Sequence of chain 1.G:
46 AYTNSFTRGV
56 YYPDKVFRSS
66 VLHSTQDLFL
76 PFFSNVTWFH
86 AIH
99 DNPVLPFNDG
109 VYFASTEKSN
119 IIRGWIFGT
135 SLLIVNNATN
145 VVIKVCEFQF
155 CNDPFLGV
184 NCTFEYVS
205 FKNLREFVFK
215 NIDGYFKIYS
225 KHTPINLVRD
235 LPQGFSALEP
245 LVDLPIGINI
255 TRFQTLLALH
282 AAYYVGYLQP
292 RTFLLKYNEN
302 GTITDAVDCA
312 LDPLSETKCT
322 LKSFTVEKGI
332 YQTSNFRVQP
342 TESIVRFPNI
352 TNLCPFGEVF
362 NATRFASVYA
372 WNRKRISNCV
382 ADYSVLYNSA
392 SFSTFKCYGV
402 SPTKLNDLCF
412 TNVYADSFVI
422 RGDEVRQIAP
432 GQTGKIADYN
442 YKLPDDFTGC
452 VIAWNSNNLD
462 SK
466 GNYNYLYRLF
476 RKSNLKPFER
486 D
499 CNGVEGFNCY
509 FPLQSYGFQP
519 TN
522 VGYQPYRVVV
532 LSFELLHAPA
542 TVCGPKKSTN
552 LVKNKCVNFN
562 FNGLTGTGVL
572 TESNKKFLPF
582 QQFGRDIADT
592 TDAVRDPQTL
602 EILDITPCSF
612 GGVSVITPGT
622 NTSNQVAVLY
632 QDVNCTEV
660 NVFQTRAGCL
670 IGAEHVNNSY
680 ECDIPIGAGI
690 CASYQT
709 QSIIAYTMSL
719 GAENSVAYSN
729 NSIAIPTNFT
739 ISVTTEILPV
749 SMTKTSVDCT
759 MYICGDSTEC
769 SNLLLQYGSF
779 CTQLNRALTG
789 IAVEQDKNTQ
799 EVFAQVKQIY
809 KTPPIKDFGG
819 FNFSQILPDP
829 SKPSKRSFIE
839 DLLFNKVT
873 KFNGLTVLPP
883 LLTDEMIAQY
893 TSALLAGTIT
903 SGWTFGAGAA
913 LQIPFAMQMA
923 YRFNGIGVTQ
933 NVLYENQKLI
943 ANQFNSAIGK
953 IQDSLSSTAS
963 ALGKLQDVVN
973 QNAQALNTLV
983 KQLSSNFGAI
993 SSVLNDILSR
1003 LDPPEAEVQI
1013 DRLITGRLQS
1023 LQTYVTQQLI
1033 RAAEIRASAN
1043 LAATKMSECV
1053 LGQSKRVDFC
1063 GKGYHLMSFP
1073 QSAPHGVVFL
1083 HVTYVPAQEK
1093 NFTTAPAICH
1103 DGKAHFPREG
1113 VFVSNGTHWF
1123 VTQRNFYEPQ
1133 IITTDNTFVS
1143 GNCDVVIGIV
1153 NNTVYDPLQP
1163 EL

Sequence of chain 1.A:
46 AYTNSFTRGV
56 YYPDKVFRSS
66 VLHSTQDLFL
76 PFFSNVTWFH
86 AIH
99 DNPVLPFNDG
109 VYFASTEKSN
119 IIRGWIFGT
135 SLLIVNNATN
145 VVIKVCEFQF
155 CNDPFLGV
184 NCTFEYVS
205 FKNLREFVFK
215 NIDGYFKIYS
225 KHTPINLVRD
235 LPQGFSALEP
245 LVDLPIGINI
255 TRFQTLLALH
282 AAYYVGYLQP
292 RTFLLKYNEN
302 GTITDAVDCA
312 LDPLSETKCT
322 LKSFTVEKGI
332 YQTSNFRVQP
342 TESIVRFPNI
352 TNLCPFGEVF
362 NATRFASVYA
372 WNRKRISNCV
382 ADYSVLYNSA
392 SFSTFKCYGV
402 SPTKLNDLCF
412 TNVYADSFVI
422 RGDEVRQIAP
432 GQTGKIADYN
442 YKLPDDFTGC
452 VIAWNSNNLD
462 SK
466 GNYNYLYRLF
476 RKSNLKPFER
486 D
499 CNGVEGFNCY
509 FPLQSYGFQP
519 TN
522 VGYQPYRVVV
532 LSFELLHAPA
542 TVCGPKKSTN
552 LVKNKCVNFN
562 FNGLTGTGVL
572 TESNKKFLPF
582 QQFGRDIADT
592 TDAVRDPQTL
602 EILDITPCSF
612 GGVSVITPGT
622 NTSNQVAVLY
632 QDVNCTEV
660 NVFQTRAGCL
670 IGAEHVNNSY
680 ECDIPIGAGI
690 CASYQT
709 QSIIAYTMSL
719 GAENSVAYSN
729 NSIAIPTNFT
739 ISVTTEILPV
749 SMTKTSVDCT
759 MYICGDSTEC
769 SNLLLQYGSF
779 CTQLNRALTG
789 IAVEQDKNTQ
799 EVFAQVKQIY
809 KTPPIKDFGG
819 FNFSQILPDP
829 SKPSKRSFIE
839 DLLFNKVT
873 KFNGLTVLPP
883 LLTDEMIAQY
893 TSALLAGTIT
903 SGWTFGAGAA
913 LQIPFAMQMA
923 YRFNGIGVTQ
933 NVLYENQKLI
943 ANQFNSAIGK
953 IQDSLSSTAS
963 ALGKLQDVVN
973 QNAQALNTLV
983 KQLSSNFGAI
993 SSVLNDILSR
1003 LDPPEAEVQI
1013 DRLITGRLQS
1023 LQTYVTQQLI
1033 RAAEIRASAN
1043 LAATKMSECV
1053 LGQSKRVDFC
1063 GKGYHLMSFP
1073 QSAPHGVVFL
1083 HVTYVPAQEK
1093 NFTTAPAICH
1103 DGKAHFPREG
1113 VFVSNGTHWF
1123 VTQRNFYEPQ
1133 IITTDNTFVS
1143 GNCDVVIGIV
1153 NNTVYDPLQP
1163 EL

Binding-site contacts:
Ligand atom C5 contacts residue ALA725 of chain 1.A at 3.9 Å (hydrophobic).
Ligand atom C4 contacts residue ASN1093 of chain 1.A at 4.3 Å.
Ligand atom C8 contacts residue GLU1091 of chain 1.A at 3.5 Å.
Ligand atom C8 contacts residue LYS1092 of chain 1.A at 4.0 Å.
Ligand atom O7 contacts residue ASN1093 of chain 1.A at 3.4 Å (h-bond).
Ligand atom C5 contacts residue ASN1093 of chain 1.A at 3.8 Å.
Ligand atom N2 contacts residue ASN1093 of chain 1.A at 2.9 Å (h-bond).
Ligand atom O5 contacts residue ALA725 of chain 1.A at 4.4 Å.
Ligand atom C3 contacts residue ASN1093 of chain 1.A at 3.9 Å.
Ligand atom C8 contacts residue ASN1093 of chain 1.A at 3.5 Å.
Ligand atom C1 contacts residue ASN1093 of chain 1.A at 1.5 Å.
Ligand atom O5 contacts residue ASN1093 of chain 1.A at 2.4 Å (h-bond).
Ligand atom C2 contacts residue ASN1093 of chain 1.A at 2.5 Å.
Ligand atom C1 contacts residue ALA725 of chain 1.A at 4.4 Å (hydrophobic).
Ligand atom C7 contacts residue ASN1093 of chain 1.A at 3.1 Å.
Ligand atom C1 contacts residue GLN914 of chain 1.G at 4.5 Å.

This small molecule binds to this protein.
Small molecule (SMILES): CC(=O)N[C@@H]1[C@@H](O)[C@H](O)[C@@H](CO)O[C@H]1O